Binding-site contacts:
Ligand atom O contacts residue ARG191 of chain 1.R at 2.5 Å (salt-bridge).
Ligand atom CG2 contacts residue PHE48 of chain 1.Q at 3.8 Å (hydrophobic).
Ligand atom C contacts residue LYS83 of chain 1.Q at 3.6 Å.
Ligand atom CG2 contacts residue PRO54 of chain 1.Q at 4.2 Å (hydrophobic).
Ligand atom CB contacts residue PHE81 of chain 1.Q at 4.0 Å (hydrophobic).
Ligand atom CA contacts residue ALA51 of chain 1.Q at 4.1 Å (hydrophobic).
Ligand atom CA contacts residue ARG191 of chain 1.R at 4.1 Å.
Ligand atom C contacts residue ARG191 of chain 1.R at 3.8 Å.
Ligand atom O contacts residue LEU47 of chain 1.Q at 3.4 Å.
Ligand atom CA contacts residue PHE81 of chain 1.Q at 4.0 Å (hydrophobic).
Ligand atom CD1 contacts residue PHE81 of chain 1.Q at 3.5 Å (hydrophobic).
Ligand atom CE1 contacts residue PHE81 of chain 1.Q at 3.9 Å (hydrophobic).
Ligand atom CD1 contacts residue ARG21 of chain 1.R at 3.4 Å.
Ligand atom CD2 contacts residue TYR61 of chain 1.R at 3.3 Å (hydrophobic).
Ligand atom CE1 contacts residue LEU113 of chain 1.R at 4.2 Å (hydrophobic).
Ligand atom CZ contacts residue THR78 of chain 1.Q at 3.9 Å.
Ligand atom O contacts residue ARG191 of chain 1.R at 3.1 Å (salt-bridge).
Ligand atom CG1 contacts residue ALA51 of chain 1.Q at 3.6 Å (hydrophobic).
Ligand atom C contacts residue PRO54 of chain 1.Q at 4.1 Å (hydrophobic).
Ligand atom C contacts residue ARG191 of chain 1.R at 4.0 Å.
Ligand atom CG1 contacts residue GLU25 of chain 1.R at 4.2 Å.
Ligand atom CA contacts residue TYR61 of chain 1.R at 3.0 Å (hydrophobic).
Ligand atom CZ contacts residue MET91 of chain 1.R at 3.8 Å (hydrophobic).
Ligand atom C contacts residue TYR61 of chain 1.R at 3.5 Å (hydrophobic).
Ligand atom CG2 contacts residue ARG191 of chain 1.R at 3.7 Å.
Ligand atom CG2 contacts residue LEU47 of chain 1.Q at 3.7 Å (hydrophobic).
Ligand atom CE2 contacts residue TYR61 of chain 1.R at 3.7 Å (hydrophobic).
Ligand atom CD1 contacts residue GLU25 of chain 1.R at 3.7 Å.
Ligand atom CG contacts residue TYR61 of chain 1.R at 4.2 Å (hydrophobic).
Ligand atom CG2 contacts residue LEU22 of chain 1.R at 4.0 Å (hydrophobic).
Ligand atom O contacts residue LYS83 of chain 1.Q at 3.4 Å (salt-bridge).
Ligand atom CA contacts residue GLU25 of chain 1.R at 3.7 Å.
Ligand atom O contacts residue ARG191 of chain 1.R at 3.0 Å (salt-bridge).
Ligand atom CE2 contacts residue LEU47 of chain 1.Q at 4.2 Å (hydrophobic).
Ligand atom O contacts residue GLU55 of chain 1.Q at 3.9 Å.
Ligand atom O contacts residue PHE81 of chain 1.Q at 3.8 Å.
Ligand atom CE2 contacts residue MET91 of chain 1.R at 3.5 Å (hydrophobic).
Ligand atom N contacts residue TYR61 of chain 1.R at 3.0 Å (h-bond).
Ligand atom O contacts residue ALA51 of chain 1.Q at 3.5 Å.
Ligand atom CB contacts residue LEU188 of chain 1.R at 3.8 Å (hydrophobic).

Sequence of chain 1.R:
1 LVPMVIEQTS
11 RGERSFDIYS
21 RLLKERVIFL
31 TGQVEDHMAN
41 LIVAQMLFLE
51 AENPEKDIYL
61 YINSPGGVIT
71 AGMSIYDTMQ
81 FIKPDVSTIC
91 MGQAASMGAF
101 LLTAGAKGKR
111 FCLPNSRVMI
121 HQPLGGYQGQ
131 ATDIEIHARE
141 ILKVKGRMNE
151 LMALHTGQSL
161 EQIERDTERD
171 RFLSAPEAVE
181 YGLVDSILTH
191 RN

Sequence of chain 1.Q:
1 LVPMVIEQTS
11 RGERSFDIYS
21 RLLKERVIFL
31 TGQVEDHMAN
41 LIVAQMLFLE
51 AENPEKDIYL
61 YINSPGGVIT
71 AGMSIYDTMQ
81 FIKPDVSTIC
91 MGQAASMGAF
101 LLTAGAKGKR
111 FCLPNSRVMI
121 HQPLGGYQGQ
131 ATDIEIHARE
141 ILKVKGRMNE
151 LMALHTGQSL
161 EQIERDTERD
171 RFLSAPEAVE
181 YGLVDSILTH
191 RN

The protein below binds the small molecule below.
Small molecule (SMILES): CC[C@H](C)[C@H](NC(=O)CN)C(=O)NCC(=O)N[C@@H](Cc1ccccc1)C(=O)NCC(=O)N[C@@H](C)C(=O)N[C@H](C(=O)N[C@H](C(=O)N[C@@H](C)C=O)C(C)C)[C@@H](C)O